A small-molecule ligand and the protein it binds are described below.
Small molecule (SMILES): CC(=O)N[C@H]1[C@H](O[C@H]2[C@H](O)[C@@H](NC(C)=O)CO[C@@H]2CO[C@@H]2O[C@@H](C)[C@@H](O)[C@@H](O)[C@@H]2O)O[C@H](CO)[C@@H](O)[C@@H]1O

Sequence of chain 1.F:
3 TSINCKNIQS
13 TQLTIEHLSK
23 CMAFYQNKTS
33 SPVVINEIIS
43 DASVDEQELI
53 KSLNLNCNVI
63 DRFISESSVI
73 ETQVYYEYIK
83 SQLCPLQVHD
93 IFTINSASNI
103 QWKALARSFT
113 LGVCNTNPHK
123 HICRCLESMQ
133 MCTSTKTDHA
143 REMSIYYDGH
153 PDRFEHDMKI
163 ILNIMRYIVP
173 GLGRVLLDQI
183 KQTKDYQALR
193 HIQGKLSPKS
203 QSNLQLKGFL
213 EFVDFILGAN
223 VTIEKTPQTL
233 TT

Sequence of chain 1.D:
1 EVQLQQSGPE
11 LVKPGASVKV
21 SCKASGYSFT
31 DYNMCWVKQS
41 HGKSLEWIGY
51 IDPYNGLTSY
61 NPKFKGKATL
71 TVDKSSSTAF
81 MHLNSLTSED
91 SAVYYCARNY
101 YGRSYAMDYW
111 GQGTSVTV

Binding-site contacts:
Ligand atom N2 contacts residue ASN222 of chain 1.F at 3.0 Å (h-bond).
Ligand atom O3 contacts residue GLY56 of chain 1.D at 4.3 Å.
Ligand atom C3 contacts residue TYR54 of chain 1.D at 3.3 Å (hydrophobic).
Ligand atom O7 contacts residue ASN222 of chain 1.F at 2.8 Å (h-bond).
Ligand atom O3 contacts residue LYS74 of chain 1.D at 3.2 Å (salt-bridge).
Ligand atom C3 contacts residue LYS74 of chain 1.D at 4.2 Å.
Ligand atom C2 contacts residue TYR54 of chain 1.D at 3.4 Å (hydrophobic).
Ligand atom C4 contacts residue ASN222 of chain 1.F at 4.1 Å.
Ligand atom C8 contacts residue ASN222 of chain 1.F at 4.4 Å.
Ligand atom O4 contacts residue LYS74 of chain 1.D at 3.7 Å.
Ligand atom C1 contacts residue ASN222 of chain 1.F at 1.4 Å.
Ligand atom C3 contacts residue ASN222 of chain 1.F at 3.8 Å.
Ligand atom O5 contacts residue ASN222 of chain 1.F at 2.3 Å (h-bond).
Ligand atom C5 contacts residue ASN55 of chain 1.D at 4.4 Å.
Ligand atom O3 contacts residue ASN55 of chain 1.D at 4.0 Å.
Ligand atom O2 contacts residue TYR54 of chain 1.D at 3.6 Å.
Ligand atom O3 contacts residue TYR54 of chain 1.D at 2.2 Å (h-bond).
Ligand atom C5 contacts residue ASN222 of chain 1.F at 3.7 Å.
Ligand atom C7 contacts residue ASN222 of chain 1.F at 3.1 Å.
Ligand atom O3 contacts residue PRO53 of chain 1.D at 4.3 Å.
Ligand atom O5 contacts residue ASN55 of chain 1.D at 4.5 Å.
Ligand atom C2 contacts residue ASN222 of chain 1.F at 2.4 Å.
Ligand atom C6 contacts residue ASN55 of chain 1.D at 3.1 Å.